A protein and the small-molecule ligand that binds it are described below.
Small molecule (SMILES): CN(Cc1cnc2nc(N)nc(N)c2n1)c1ccc(C(=O)N[C@@H](CCC(=O)O)C(=O)O)cc1

Sequence of chain 1.E:
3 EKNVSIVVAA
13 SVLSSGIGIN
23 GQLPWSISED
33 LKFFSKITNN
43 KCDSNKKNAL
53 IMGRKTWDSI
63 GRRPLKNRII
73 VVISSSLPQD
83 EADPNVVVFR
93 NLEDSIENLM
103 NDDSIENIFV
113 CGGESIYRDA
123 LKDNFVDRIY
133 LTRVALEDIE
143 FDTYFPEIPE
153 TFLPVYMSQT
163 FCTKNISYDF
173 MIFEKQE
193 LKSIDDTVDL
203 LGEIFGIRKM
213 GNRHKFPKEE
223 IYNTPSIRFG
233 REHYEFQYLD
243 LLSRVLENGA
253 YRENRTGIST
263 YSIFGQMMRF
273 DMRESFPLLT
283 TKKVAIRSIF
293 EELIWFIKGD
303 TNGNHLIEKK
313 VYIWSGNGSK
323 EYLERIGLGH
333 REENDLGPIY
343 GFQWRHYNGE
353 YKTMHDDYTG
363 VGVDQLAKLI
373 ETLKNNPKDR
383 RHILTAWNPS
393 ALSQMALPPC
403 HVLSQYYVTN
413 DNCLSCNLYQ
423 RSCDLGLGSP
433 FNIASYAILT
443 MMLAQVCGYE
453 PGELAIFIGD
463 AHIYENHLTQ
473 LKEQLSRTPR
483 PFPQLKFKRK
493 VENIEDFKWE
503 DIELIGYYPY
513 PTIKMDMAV

Binding-site contacts:
Ligand atom N3 contacts residue VAL9 of chain 1.E at 3.3 Å.
Ligand atom O2 contacts residue ARG70 of chain 1.E at 2.9 Å (salt-bridge).
Ligand atom C2 contacts residue VAL10 of chain 1.E at 3.7 Å (hydrophobic).
Ligand atom C6 contacts residue NDP1 of chain 1.Z at 3.7 Å.
Ligand atom N8 contacts residue LEU33 of chain 1.E at 3.7 Å.
Ligand atom C8A contacts residue ASP32 of chain 1.E at 3.5 Å.
Ligand atom CT contacts residue ARG70 of chain 1.E at 3.3 Å.
Ligand atom C4 contacts residue PHE36 of chain 1.E at 3.4 Å (hydrophobic).
Ligand atom C16 contacts residue PHE36 of chain 1.E at 3.5 Å (hydrophobic).
Ligand atom NA4 contacts residue CYS113 of chain 1.E at 2.7 Å (h-bond).
Ligand atom C2 contacts residue ASP32 of chain 1.E at 3.6 Å.
Ligand atom C15 contacts residue PHE36 of chain 1.E at 3.6 Å (hydrophobic).
Ligand atom CT contacts residue SER37 of chain 1.E at 3.6 Å.
Ligand atom N8 contacts residue ASP32 of chain 1.E at 3.5 Å (salt-bridge).
Ligand atom C4A contacts residue NDP1 of chain 1.Z at 3.2 Å.
Ligand atom NA2 contacts residue ASP32 of chain 1.E at 2.9 Å (salt-bridge).
Ligand atom N3 contacts residue PHE36 of chain 1.E at 3.6 Å.
Ligand atom O2 contacts residue SER37 of chain 1.E at 3.5 Å (h-bond).
Ligand atom C7 contacts residue LEU25 of chain 1.E at 3.5 Å (hydrophobic).
Ligand atom CM contacts residue THR58 of chain 1.E at 3.5 Å.
Ligand atom NA4 contacts residue PHE36 of chain 1.E at 3.4 Å.
Ligand atom C4 contacts residue VAL9 of chain 1.E at 3.4 Å (hydrophobic).
Ligand atom C4 contacts residue NDP1 of chain 1.Z at 3.3 Å.
Ligand atom N1 contacts residue ASP32 of chain 1.E at 2.7 Å (salt-bridge).
Ligand atom N3 contacts residue ALA11 of chain 1.E at 3.7 Å.
Ligand atom C14 contacts residue ILE62 of chain 1.E at 3.5 Å (hydrophobic).
Ligand atom NA2 contacts residue VAL10 of chain 1.E at 3.4 Å (h-bond).
Ligand atom O1 contacts residue SER37 of chain 1.E at 3.3 Å.
Ligand atom N3 contacts residue VAL10 of chain 1.E at 3.4 Å (h-bond).
Ligand atom N5 contacts residue NDP1 of chain 1.Z at 3.3 Å.
Ligand atom NA4 contacts residue TYR119 of chain 1.E at 3.5 Å (h-bond).
Ligand atom NA2 contacts residue ALA11 of chain 1.E at 3.7 Å.
Ligand atom C8A contacts residue NDP1 of chain 1.Z at 3.6 Å.
Ligand atom C13 contacts residue ILE62 of chain 1.E at 3.6 Å (hydrophobic).
Ligand atom NA4 contacts residue NDP1 of chain 1.Z at 3.7 Å.
Ligand atom O1 contacts residue ARG70 of chain 1.E at 2.8 Å (salt-bridge).
Ligand atom N1 contacts residue ALA11 of chain 1.E at 3.5 Å.
Ligand atom NA2 contacts residue THR134 of chain 1.E at 3.2 Å (h-bond).
Ligand atom C2 contacts residue ALA11 of chain 1.E at 3.6 Å (hydrophobic).
Ligand atom NA4 contacts residue VAL9 of chain 1.E at 2.5 Å (h-bond).